This protein binds this small molecule.
Small molecule (SMILES): CC(=O)N[C@H]1[C@H](O[C@H]2[C@H](O)[C@@H](NC(C)=O)CO[C@@H]2CO)O[C@H](CO)[C@@H](O[C@@H]2O[C@H](CO)[C@@H](O)[C@H](O)[C@@H]2O)[C@@H]1O

Binding-site contacts:
Ligand atom C7 contacts residue ASN78 of chain 1.B at 3.3 Å.
Ligand atom O5 contacts residue ASN78 of chain 1.B at 2.4 Å (h-bond).
Ligand atom C2 contacts residue ASN78 of chain 1.B at 2.5 Å.
Ligand atom C6 contacts residue ASN78 of chain 1.B at 4.5 Å.
Ligand atom C8 contacts residue ASN78 of chain 1.B at 3.4 Å.
Ligand atom N2 contacts residue PRO77 of chain 1.B at 4.5 Å.
Ligand atom C4 contacts residue ASN78 of chain 1.B at 4.3 Å.
Ligand atom N2 contacts residue ASN78 of chain 1.B at 2.8 Å (h-bond).
Ligand atom O7 contacts residue ASN78 of chain 1.B at 4.2 Å.
Ligand atom C3 contacts residue ASN78 of chain 1.B at 3.8 Å.
Ligand atom C5 contacts residue ASN78 of chain 1.B at 3.7 Å.
Ligand atom C1 contacts residue ASN78 of chain 1.B at 1.4 Å.

Sequence of chain 1.B:
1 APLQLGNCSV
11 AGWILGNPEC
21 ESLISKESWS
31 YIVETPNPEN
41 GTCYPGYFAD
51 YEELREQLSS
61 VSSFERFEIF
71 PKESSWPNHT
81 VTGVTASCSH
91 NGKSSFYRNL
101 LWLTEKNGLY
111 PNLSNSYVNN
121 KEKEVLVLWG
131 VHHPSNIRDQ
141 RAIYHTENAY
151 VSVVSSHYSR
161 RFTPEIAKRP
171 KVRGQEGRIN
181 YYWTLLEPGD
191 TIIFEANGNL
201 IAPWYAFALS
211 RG